The small molecule below binds the protein below.
Small molecule (SMILES): CCCCCCCCC(=O)O

Sequence of chain 1.B:
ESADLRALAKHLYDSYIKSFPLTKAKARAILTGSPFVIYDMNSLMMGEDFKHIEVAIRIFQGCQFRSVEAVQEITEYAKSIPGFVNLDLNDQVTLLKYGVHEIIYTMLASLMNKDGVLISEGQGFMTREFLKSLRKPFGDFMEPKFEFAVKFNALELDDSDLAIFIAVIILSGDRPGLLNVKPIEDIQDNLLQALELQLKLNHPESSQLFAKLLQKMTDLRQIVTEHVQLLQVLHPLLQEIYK

Binding-site contacts:
Ligand atom C2 contacts residue ARG86 of chain 1.B at 3.7 Å.
Ligand atom C4 contacts residue ARG86 of chain 1.B at 4.1 Å.
Ligand atom C6 contacts residue CYS83 of chain 1.B at 3.4 Å (hydrophobic).
Ligand atom C1 contacts residue ARG86 of chain 1.B at 3.6 Å.
Ligand atom C4 contacts residue CYS83 of chain 1.B at 4.1 Å (hydrophobic).
Ligand atom C3 contacts residue ARG86 of chain 1.B at 3.3 Å.
Ligand atom C6 contacts residue ILE124 of chain 1.B at 3.8 Å (hydrophobic).
Ligand atom C8 contacts residue HIS247 of chain 1.B at 3.8 Å.
Ligand atom C3 contacts residue ILE124 of chain 1.B at 4.2 Å (hydrophobic).
Ligand atom C7 contacts residue CYS83 of chain 1.B at 2.6 Å (hydrophobic).
Ligand atom C5 contacts residue SER87 of chain 1.B at 3.5 Å.
Ligand atom C9 contacts residue HIS247 of chain 1.B at 2.8 Å.
Ligand atom C5 contacts residue CYS83 of chain 1.B at 3.0 Å (hydrophobic).
Ligand atom O2 contacts residue LEU131 of chain 1.B at 3.9 Å.
Ligand atom C6 contacts residue TYR125 of chain 1.B at 4.0 Å (hydrophobic).
Ligand atom O2 contacts residue GOL1 of chain 1.J at 3.0 Å (h-bond).
Ligand atom C8 contacts residue TYR125 of chain 1.B at 3.0 Å (hydrophobic).
Ligand atom C9 contacts residue TYR125 of chain 1.B at 4.0 Å (hydrophobic).
Ligand atom C4 contacts residue ILE124 of chain 1.B at 3.6 Å (hydrophobic).
Ligand atom O1 contacts residue MET127 of chain 1.B at 4.0 Å.
Ligand atom C8 contacts residue MET162 of chain 1.B at 3.5 Å (hydrophobic).
Ligand atom C9 contacts residue MET162 of chain 1.B at 2.9 Å (hydrophobic).
Ligand atom C6 contacts residue LEU128 of chain 1.B at 3.9 Å (hydrophobic).
Ligand atom C2 contacts residue ILE124 of chain 1.B at 3.7 Å (hydrophobic).
Ligand atom C3 contacts residue SER87 of chain 1.B at 4.1 Å.
Ligand atom C7 contacts residue MET162 of chain 1.B at 3.8 Å (hydrophobic).
Ligand atom C7 contacts residue SER87 of chain 1.B at 4.0 Å.
Ligand atom C7 contacts residue TYR125 of chain 1.B at 4.1 Å (hydrophobic).
Ligand atom C6 contacts residue SER87 of chain 1.B at 3.8 Å.
Ligand atom C1 contacts residue GOL1 of chain 1.J at 3.6 Å.
Ligand atom C9 contacts residue PHE161 of chain 1.B at 3.7 Å (hydrophobic).
Ligand atom C8 contacts residue LYS165 of chain 1.B at 4.0 Å.
Ligand atom O2 contacts residue ARG86 of chain 1.B at 3.0 Å (salt-bridge).
Ligand atom O1 contacts residue ILE124 of chain 1.B at 3.5 Å (h-bond).
Ligand atom C8 contacts residue CYS83 of chain 1.B at 4.0 Å (hydrophobic).
Ligand atom C4 contacts residue SER87 of chain 1.B at 2.8 Å.
Ligand atom O1 contacts residue GOL1 of chain 1.J at 3.6 Å.
Ligand atom C2 contacts residue ALA90 of chain 1.B at 3.6 Å (hydrophobic).
Ligand atom O1 contacts residue LEU128 of chain 1.B at 3.9 Å.
Ligand atom C9 contacts residue LYS165 of chain 1.B at 3.7 Å.